Sequence of chain 48.E:
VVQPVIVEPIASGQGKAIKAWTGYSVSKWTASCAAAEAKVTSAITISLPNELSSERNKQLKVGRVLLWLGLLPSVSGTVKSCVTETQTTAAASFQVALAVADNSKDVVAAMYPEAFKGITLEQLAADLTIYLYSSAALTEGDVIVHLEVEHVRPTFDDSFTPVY

Binding-site contacts:
Ligand atom C6 contacts residue THR48 of chain 48.D at 4.2 Å.
Ligand atom N6 contacts residue TYR50 of chain 48.D at 4.2 Å.
Ligand atom O4' contacts residue TRP47 of chain 48.D at 4.1 Å.
Ligand atom O4' contacts residue LYS143 of chain 48.D at 4.1 Å.
Ligand atom N6 contacts residue THR48 of chain 48.D at 3.3 Å (h-bond).
Ligand atom C8 contacts residue TRP47 of chain 48.D at 3.8 Å (hydrophobic).
Ligand atom C1' contacts residue TRP47 of chain 48.D at 4.3 Å (hydrophobic).
Ligand atom N6 contacts residue TRP47 of chain 48.D at 3.8 Å.
Ligand atom C4 contacts residue TRP47 of chain 48.D at 3.9 Å (hydrophobic).
Ligand atom C5' contacts residue VAL178 of chain 48.E at 4.5 Å (hydrophobic).
Ligand atom N1 contacts residue TRP47 of chain 48.D at 4.3 Å.
Ligand atom N7 contacts residue TRP47 of chain 48.D at 3.7 Å.
Ligand atom C6 contacts residue TRP47 of chain 48.D at 3.9 Å (hydrophobic).
Ligand atom N9 contacts residue TRP47 of chain 48.D at 3.9 Å.
Ligand atom C5 contacts residue TRP47 of chain 48.D at 3.8 Å (hydrophobic).
Ligand atom OP2 contacts residue VAL178 of chain 48.E at 4.5 Å.
Ligand atom C2 contacts residue TRP47 of chain 48.D at 4.2 Å (hydrophobic).
Ligand atom N1 contacts residue THR48 of chain 48.D at 4.0 Å.
Ligand atom OP2 contacts residue GLY49 of chain 48.E at 4.2 Å.
Ligand atom N3 contacts residue TRP47 of chain 48.D at 4.1 Å.

Sequence of chain 48.D:
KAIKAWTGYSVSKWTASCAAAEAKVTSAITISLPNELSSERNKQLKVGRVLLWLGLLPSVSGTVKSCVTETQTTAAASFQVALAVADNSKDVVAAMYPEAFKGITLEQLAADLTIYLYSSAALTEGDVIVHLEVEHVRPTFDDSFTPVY

The protein below binds the small molecule below.
Small molecule (SMILES): Nc1ncnc2c1ncn2[C@@H]1O[C@H](COO[C@@H]2C[C@@H](CO[P](=O)(O)O[C@H]3[C@@H](O)[C@H](n4cnc5c(N)ncnc54)O[C@@H]3COP(=O)=O)O[C@H]2n2ccc(=O)[nH]c2=O)[C@@H](OOP(O)OC[C@H]2O[C@@H](n3ccc(=O)[nH]c3=O)[C@H](O)[C@@H]2O)[C@H]1O.Op1oo1